Sequence of chain 1.B:
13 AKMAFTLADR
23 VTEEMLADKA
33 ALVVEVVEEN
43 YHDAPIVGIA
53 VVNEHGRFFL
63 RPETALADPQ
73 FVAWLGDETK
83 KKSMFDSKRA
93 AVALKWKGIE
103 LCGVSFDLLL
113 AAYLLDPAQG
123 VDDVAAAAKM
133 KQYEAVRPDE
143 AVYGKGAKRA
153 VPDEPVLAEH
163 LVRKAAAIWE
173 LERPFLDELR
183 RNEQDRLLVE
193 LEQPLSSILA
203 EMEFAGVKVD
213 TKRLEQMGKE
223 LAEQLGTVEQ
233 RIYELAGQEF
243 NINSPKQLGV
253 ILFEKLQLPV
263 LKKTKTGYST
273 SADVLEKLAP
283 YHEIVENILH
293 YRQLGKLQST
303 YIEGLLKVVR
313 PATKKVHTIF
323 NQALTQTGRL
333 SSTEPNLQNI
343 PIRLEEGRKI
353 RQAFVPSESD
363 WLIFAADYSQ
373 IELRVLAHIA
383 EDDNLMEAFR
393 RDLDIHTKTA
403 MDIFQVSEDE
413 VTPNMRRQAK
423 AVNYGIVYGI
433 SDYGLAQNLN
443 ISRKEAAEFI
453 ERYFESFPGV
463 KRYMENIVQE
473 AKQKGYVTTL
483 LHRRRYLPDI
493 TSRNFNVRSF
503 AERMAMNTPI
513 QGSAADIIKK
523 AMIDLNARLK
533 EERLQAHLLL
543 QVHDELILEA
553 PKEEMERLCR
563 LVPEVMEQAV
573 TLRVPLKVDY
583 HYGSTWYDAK

Binding-site contacts:
Ligand atom PA contacts residue HIS398 of chain 1.B at 3.6 Å.
Ligand atom N2 contacts residue GLU374 of chain 1.B at 2.9 Å (salt-bridge).
Ligand atom O2B contacts residue GLN372 of chain 1.B at 3.1 Å (h-bond).
Ligand atom C2' contacts residue DDG9 of chain 1.E at 3.4 Å.
Ligand atom O4' contacts residue LYS422 of chain 1.B at 3.6 Å.
Ligand atom N7 contacts residue TYR426 of chain 1.B at 3.6 Å.
Ligand atom O1A contacts residue GLN372 of chain 1.B at 3.3 Å (h-bond).
Ligand atom N7 contacts residue DDG9 of chain 1.E at 3.8 Å.
Ligand atom C5 contacts residue DDG9 of chain 1.E at 3.6 Å.
Ligand atom C2 contacts residue GLU374 of chain 1.B at 3.4 Å.
Ligand atom C5 contacts residue TYR426 of chain 1.B at 3.6 Å (hydrophobic).
Ligand atom N1 contacts residue GLU374 of chain 1.B at 2.9 Å (salt-bridge).
Ligand atom O2A contacts residue TYR426 of chain 1.B at 2.5 Å (h-bond).
Ligand atom O1B contacts residue ARG418 of chain 1.B at 2.9 Å (salt-bridge).
Ligand atom O2A contacts residue GLN372 of chain 1.B at 3.6 Å.
Ligand atom C4 contacts residue TYR426 of chain 1.B at 3.5 Å (hydrophobic).
Ligand atom O3A contacts residue LYS422 of chain 1.B at 3.8 Å.
Ligand atom O1G contacts residue ARG418 of chain 1.B at 2.7 Å (salt-bridge).
Ligand atom N1 contacts residue DDG9 of chain 1.E at 3.7 Å.
Ligand atom O2B contacts residue SER371 of chain 1.B at 3.0 Å.
Ligand atom PA contacts residue TYR426 of chain 1.B at 3.7 Å.
Ligand atom O2A contacts residue HIS398 of chain 1.B at 2.8 Å (h-bond).
Ligand atom O6 contacts residue DDG9 of chain 1.E at 3.5 Å (h-bond).
Ligand atom C3' contacts residue ARG345 of chain 1.B at 3.7 Å.
Ligand atom PG contacts residue LYS422 of chain 1.B at 3.5 Å.
Ligand atom O4' contacts residue TYR426 of chain 1.B at 3.6 Å.
Ligand atom N2 contacts residue DDG9 of chain 1.E at 3.5 Å.
Ligand atom O1B contacts residue GLN372 of chain 1.B at 3.6 Å (h-bond).
Ligand atom C4' contacts residue LYS422 of chain 1.B at 3.6 Å.
Ligand atom N3 contacts residue TYR426 of chain 1.B at 3.7 Å.
Ligand atom O1G contacts residue LYS422 of chain 1.B at 2.6 Å (salt-bridge).
Ligand atom O3B contacts residue LYS422 of chain 1.B at 3.6 Å.
Ligand atom O3A contacts residue GLN372 of chain 1.B at 3.5 Å.
Ligand atom C8 contacts residue DDG9 of chain 1.E at 3.7 Å.
Ligand atom O5' contacts residue LYS422 of chain 1.B at 3.5 Å.
Ligand atom N9 contacts residue TYR426 of chain 1.B at 3.6 Å.
Ligand atom C6 contacts residue DDG9 of chain 1.E at 3.6 Å.
Ligand atom C3' contacts residue DDG9 of chain 1.E at 3.7 Å.
Ligand atom O3A contacts residue HIS398 of chain 1.B at 3.3 Å (h-bond).
Ligand atom C2' contacts residue ARG345 of chain 1.B at 3.4 Å.

A protein and the small-molecule ligand that binds it are described below.
Small molecule (SMILES): Nc1nc2c(ncn2[C@H]2CC[C@@H](CO[P](=O)(O)O[P](=O)(O)OP(=O)(O)O)O2)c(=O)[nH]1